Binding-site contacts:
Ligand atom N3B contacts residue MG1 of chain 1.AA at 3.0 Å.
Ligand atom PB contacts residue MG1 of chain 1.AA at 3.3 Å.
Ligand atom O2B contacts residue THR197 of chain 1.D at 2.7 Å (h-bond).
Ligand atom N3B contacts residue GLY193 of chain 1.D at 3.1 Å (h-bond).
Ligand atom C8 contacts residue GLY195 of chain 1.D at 3.4 Å.
Ligand atom O2G contacts residue THR197 of chain 1.D at 3.4 Å (h-bond).
Ligand atom N6 contacts residue PHE451 of chain 1.D at 3.5 Å.
Ligand atom N1 contacts residue TYR378 of chain 1.D at 3.4 Å.
Ligand atom O2G contacts residue MG1 of chain 1.AA at 1.9 Å.
Ligand atom O1A contacts residue LYS196 of chain 1.D at 3.3 Å (salt-bridge).
Ligand atom O3A contacts residue GLY195 of chain 1.D at 3.1 Å (h-bond).
Ligand atom C4 contacts residue TYR378 of chain 1.D at 3.4 Å (hydrophobic).
Ligand atom C6 contacts residue TYR378 of chain 1.D at 3.4 Å (hydrophobic).
Ligand atom O1B contacts residue GLY195 of chain 1.D at 3.2 Å (h-bond).
Ligand atom O1B contacts residue VAL194 of chain 1.D at 3.0 Å (h-bond).
Ligand atom O3G contacts residue LYS196 of chain 1.D at 2.7 Å (salt-bridge).
Ligand atom O1A contacts residue GLY195 of chain 1.D at 3.1 Å.
Ligand atom O2A contacts residue ARG410 of chain 1.C at 3.2 Å (salt-bridge).
Ligand atom O1A contacts residue VAL198 of chain 1.D at 2.8 Å (h-bond).
Ligand atom PB contacts residue GLY193 of chain 1.D at 3.5 Å.
Ligand atom O2G contacts residue GLU222 of chain 1.D at 3.1 Å (salt-bridge).
Ligand atom N7 contacts residue VAL198 of chain 1.D at 3.5 Å.
Ligand atom O1B contacts residue GLY193 of chain 1.D at 3.0 Å (h-bond).
Ligand atom O1A contacts residue THR197 of chain 1.D at 3.1 Å (h-bond).
Ligand atom N6 contacts residue TYR378 of chain 1.D at 3.4 Å.
Ligand atom N3B contacts residue ARG410 of chain 1.C at 2.8 Å (salt-bridge).
Ligand atom O1G contacts residue ARG223 of chain 1.D at 3.1 Å (salt-bridge).
Ligand atom C5' contacts residue ARG410 of chain 1.C at 3.4 Å.
Ligand atom O2A contacts residue MG1 of chain 1.AA at 3.4 Å.
Ligand atom O1B contacts residue LYS196 of chain 1.D at 3.3 Å (salt-bridge).
Ligand atom C5 contacts residue TYR378 of chain 1.D at 3.2 Å (hydrophobic).
Ligand atom O2B contacts residue MG1 of chain 1.AA at 2.3 Å.
Ligand atom O1G contacts residue ARG410 of chain 1.C at 3.4 Å (salt-bridge).
Ligand atom O3A contacts residue GLY193 of chain 1.D at 3.1 Å.
Ligand atom O1B contacts residue GLY191 of chain 1.D at 3.5 Å (h-bond).
Ligand atom O3' contacts residue ARG410 of chain 1.C at 3.0 Å.
Ligand atom PG contacts residue MG1 of chain 1.AA at 2.9 Å.
Ligand atom O2B contacts residue LYS196 of chain 1.D at 3.2 Å (salt-bridge).
Ligand atom N9 contacts residue TYR378 of chain 1.D at 3.4 Å.
Ligand atom C2 contacts residue TYR378 of chain 1.D at 3.5 Å (hydrophobic).

Sequence of chain 1.C:
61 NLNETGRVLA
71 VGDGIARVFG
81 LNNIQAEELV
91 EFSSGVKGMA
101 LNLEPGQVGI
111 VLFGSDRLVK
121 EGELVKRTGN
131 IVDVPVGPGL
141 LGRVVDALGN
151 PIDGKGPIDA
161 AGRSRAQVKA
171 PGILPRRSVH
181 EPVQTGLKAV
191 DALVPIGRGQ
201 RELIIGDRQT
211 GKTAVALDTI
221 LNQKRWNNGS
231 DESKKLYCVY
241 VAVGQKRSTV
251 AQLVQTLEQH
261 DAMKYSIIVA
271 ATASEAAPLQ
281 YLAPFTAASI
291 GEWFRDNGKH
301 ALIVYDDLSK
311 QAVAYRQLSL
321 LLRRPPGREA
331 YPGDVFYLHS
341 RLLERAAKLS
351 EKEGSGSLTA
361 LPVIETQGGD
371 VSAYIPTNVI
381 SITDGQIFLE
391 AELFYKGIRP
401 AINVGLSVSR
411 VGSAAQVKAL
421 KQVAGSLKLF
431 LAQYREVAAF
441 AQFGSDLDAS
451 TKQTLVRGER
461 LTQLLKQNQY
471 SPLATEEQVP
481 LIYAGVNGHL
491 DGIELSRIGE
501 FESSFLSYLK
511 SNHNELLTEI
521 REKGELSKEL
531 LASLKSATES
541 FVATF

Sequence of chain 1.D:
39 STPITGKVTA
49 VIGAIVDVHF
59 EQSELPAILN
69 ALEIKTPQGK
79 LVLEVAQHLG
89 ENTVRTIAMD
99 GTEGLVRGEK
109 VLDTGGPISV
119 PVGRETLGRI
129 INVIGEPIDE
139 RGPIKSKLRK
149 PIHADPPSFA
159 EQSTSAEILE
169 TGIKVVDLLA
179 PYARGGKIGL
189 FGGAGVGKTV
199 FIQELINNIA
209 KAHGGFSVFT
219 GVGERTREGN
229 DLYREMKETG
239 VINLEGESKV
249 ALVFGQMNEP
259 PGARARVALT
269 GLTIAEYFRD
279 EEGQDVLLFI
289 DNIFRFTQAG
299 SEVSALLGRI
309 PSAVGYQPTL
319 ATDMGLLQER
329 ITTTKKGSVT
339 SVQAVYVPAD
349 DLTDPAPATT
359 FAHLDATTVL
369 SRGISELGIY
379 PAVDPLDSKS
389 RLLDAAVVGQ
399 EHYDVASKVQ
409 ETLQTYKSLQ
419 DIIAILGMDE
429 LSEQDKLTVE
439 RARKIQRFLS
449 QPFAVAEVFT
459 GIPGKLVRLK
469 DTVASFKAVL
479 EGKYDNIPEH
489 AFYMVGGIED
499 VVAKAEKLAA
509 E

A small-molecule ligand and the protein it binds are described below.
Small molecule (SMILES): Nc1ncnc2c1ncn2[C@@H]1O[C@H](CO[P](=O)(O)O[P](=O)(O)NP(=O)(O)O)[C@@H](O)[C@H]1O